Binding-site contacts:
Ligand atom N2 contacts residue ASN279 of chain 1.B at 2.9 Å (h-bond).
Ligand atom C4 contacts residue ASN279 of chain 1.B at 4.2 Å.
Ligand atom C1 contacts residue ASN279 of chain 1.B at 1.4 Å.
Ligand atom O7 contacts residue ASN279 of chain 1.B at 3.1 Å (h-bond).
Ligand atom C3 contacts residue ASN279 of chain 1.B at 3.8 Å.
Ligand atom C5 contacts residue ASN279 of chain 1.B at 3.7 Å.
Ligand atom C8 contacts residue ASN279 of chain 1.B at 4.3 Å.
Ligand atom O5 contacts residue ASN279 of chain 1.B at 2.4 Å (h-bond).
Ligand atom C7 contacts residue ASN277 of chain 1.B at 4.0 Å.
Ligand atom C8 contacts residue ASN277 of chain 1.B at 3.8 Å.
Ligand atom O7 contacts residue ASN277 of chain 1.B at 3.7 Å.
Ligand atom C2 contacts residue ASN279 of chain 1.B at 2.5 Å.
Ligand atom C7 contacts residue ASN279 of chain 1.B at 3.2 Å.

Sequence of chain 1.B:
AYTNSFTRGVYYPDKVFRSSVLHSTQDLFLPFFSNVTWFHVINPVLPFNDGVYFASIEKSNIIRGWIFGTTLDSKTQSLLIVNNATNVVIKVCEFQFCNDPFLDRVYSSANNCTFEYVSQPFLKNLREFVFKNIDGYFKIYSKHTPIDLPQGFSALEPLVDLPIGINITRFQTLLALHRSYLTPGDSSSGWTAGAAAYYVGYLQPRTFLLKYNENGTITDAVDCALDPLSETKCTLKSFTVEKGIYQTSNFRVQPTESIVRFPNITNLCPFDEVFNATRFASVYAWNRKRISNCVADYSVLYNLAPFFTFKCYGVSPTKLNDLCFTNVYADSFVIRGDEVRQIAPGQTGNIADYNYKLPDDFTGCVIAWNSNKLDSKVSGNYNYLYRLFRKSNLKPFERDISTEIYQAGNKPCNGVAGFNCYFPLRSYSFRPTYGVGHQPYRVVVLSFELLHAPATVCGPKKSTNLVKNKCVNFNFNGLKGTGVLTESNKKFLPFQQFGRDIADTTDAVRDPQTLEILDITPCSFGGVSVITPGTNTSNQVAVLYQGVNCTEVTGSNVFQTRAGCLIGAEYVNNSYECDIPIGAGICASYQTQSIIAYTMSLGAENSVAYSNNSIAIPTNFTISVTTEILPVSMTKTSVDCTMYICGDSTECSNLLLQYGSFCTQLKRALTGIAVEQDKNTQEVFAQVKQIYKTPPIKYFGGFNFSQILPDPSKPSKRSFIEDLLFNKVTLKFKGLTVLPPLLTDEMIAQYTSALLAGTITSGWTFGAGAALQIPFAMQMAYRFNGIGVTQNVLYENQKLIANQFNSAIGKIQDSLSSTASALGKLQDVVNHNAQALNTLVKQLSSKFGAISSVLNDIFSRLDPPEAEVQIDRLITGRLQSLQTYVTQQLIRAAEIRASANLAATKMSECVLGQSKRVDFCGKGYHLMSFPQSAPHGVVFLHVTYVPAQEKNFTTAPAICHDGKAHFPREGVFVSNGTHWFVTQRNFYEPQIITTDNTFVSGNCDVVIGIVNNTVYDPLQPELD

The protein below binds the small molecule below.
Small molecule (SMILES): CC(=O)N[C@@H]1[C@@H](O)[C@H](O)[C@@H](CO)O[C@H]1O